Sequence of chain 1.D:
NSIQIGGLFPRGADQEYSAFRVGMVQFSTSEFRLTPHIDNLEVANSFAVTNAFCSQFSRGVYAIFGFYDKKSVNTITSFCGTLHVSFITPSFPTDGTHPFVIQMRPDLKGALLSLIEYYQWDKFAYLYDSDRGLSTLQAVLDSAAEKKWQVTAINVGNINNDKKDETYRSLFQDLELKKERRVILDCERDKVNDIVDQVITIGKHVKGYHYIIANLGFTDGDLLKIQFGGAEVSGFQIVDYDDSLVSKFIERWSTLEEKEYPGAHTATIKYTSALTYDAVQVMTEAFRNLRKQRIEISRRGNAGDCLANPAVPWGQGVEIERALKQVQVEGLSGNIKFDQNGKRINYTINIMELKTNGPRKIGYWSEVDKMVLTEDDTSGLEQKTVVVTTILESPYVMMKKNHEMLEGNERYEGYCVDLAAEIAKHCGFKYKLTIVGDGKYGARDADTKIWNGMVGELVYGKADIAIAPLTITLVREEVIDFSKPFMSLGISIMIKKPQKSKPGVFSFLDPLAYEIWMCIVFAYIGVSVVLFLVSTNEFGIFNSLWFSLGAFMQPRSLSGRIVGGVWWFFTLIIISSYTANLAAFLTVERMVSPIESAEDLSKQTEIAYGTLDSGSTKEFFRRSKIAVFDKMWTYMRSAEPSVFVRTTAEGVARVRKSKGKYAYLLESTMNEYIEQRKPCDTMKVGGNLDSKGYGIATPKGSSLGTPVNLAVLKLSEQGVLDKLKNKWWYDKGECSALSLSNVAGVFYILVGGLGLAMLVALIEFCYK

Binding-site contacts:
Ligand atom O4 contacts residue SER244 of chain 1.D at 3.6 Å (h-bond).
Ligand atom C7 contacts residue ILE345 of chain 1.D at 4.3 Å (hydrophobic).
Ligand atom C8 contacts residue ASN335 of chain 1.D at 3.2 Å.
Ligand atom C8 contacts residue ILE336 of chain 1.D at 4.3 Å (hydrophobic).
Ligand atom C4 contacts residue ASN346 of chain 1.D at 4.1 Å.
Ligand atom C3 contacts residue ASN346 of chain 1.D at 3.6 Å.
Ligand atom C2 contacts residue ASN346 of chain 1.D at 2.1 Å.
Ligand atom O3 contacts residue ASN346 of chain 1.D at 4.5 Å.
Ligand atom O6 contacts residue SER244 of chain 1.D at 4.4 Å.
Ligand atom C1 contacts residue ASN346 of chain 1.D at 1.5 Å.
Ligand atom O3 contacts residue ASN335 of chain 1.D at 3.5 Å (h-bond).
Ligand atom C7 contacts residue ASN346 of chain 1.D at 3.0 Å.
Ligand atom O5 contacts residue ASN346 of chain 1.D at 2.5 Å (h-bond).
Ligand atom O7 contacts residue ASN346 of chain 1.D at 2.8 Å (h-bond).
Ligand atom C5 contacts residue ASN346 of chain 1.D at 3.8 Å.
Ligand atom N2 contacts residue GLN328 of chain 1.D at 3.8 Å.
Ligand atom N2 contacts residue LYS337 of chain 1.D at 4.4 Å.
Ligand atom N2 contacts residue ASN335 of chain 1.D at 3.9 Å.
Ligand atom C8 contacts residue ILE345 of chain 1.D at 3.1 Å (hydrophobic).
Ligand atom C7 contacts residue ASN335 of chain 1.D at 3.4 Å.
Ligand atom C8 contacts residue ASN346 of chain 1.D at 3.2 Å.
Ligand atom C8 contacts residue LYS337 of chain 1.D at 3.5 Å.
Ligand atom C3 contacts residue ASN335 of chain 1.D at 4.5 Å.
Ligand atom C8 contacts residue TYR347 of chain 1.D at 4.5 Å (hydrophobic).
Ligand atom N2 contacts residue ASN346 of chain 1.D at 2.7 Å (h-bond).
Ligand atom O7 contacts residue ASN335 of chain 1.D at 3.1 Å.
Ligand atom C3 contacts residue GLN328 of chain 1.D at 4.2 Å.

The protein below binds the small molecule below.
Small molecule (SMILES): CC(=O)N[C@H]1[C@H](O[C@H]2[C@H](O)[C@@H](NC(C)=O)CO[C@@H]2CO)O[C@H](CO)[C@@H](O[C@@H]2O[C@H](CO)[C@@H](O)[C@H](O[C@@H]3O[C@H](CO)[C@@H](O)[C@H](O)[C@@H]3O)[C@@H]2O)[C@@H]1O